Sequence of chain 1.B:
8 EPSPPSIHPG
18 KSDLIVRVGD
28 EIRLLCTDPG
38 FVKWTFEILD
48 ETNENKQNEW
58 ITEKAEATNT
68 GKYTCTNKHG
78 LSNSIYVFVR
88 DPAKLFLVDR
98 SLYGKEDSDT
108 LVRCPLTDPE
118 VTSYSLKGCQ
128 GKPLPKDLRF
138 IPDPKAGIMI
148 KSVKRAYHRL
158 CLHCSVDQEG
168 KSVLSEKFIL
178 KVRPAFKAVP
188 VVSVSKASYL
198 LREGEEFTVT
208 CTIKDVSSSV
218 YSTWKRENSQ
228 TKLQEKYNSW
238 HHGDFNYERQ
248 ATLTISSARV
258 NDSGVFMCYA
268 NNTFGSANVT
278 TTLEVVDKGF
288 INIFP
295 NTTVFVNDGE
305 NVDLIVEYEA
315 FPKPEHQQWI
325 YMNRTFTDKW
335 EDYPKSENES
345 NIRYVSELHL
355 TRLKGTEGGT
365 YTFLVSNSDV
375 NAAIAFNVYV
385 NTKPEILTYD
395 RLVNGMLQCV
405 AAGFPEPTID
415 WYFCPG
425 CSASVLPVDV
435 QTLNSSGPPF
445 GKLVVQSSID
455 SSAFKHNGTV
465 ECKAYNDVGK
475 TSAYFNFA

The small molecule below binds the protein below.
Small molecule (SMILES): CC(=O)N[C@@H]1[C@@H](O)[C@H](O)[C@@H](CO)O[C@H]1O

Binding-site contacts:
Ligand atom C1 contacts residue TYR266 of chain 1.B at 4.2 Å (hydrophobic).
Ligand atom C5 contacts residue TYR266 of chain 1.B at 4.2 Å (hydrophobic).
Ligand atom O5 contacts residue ASN268 of chain 1.B at 2.4 Å (h-bond).
Ligand atom C2 contacts residue ASN268 of chain 1.B at 2.5 Å.
Ligand atom O5 contacts residue TYR266 of chain 1.B at 3.6 Å.
Ligand atom C6 contacts residue ASN268 of chain 1.B at 2.5 Å.
Ligand atom C4 contacts residue ASN268 of chain 1.B at 3.5 Å.
Ligand atom C1 contacts residue ASN268 of chain 1.B at 1.5 Å.
Ligand atom N2 contacts residue ASN268 of chain 1.B at 3.6 Å (h-bond).
Ligand atom C6 contacts residue TYR266 of chain 1.B at 4.0 Å (hydrophobic).
Ligand atom C3 contacts residue ASN268 of chain 1.B at 3.6 Å.
Ligand atom C5 contacts residue ASN268 of chain 1.B at 3.1 Å.
Ligand atom O6 contacts residue ASN268 of chain 1.B at 2.7 Å (h-bond).